Binding-site contacts:
Ligand atom N2 contacts residue PHE121 of chain 1.Q at 4.4 Å.
Ligand atom N2 contacts residue ASN122 of chain 1.Q at 3.1 Å (h-bond).
Ligand atom N2 contacts residue GLN100 of chain 1.Q at 3.6 Å.
Ligand atom C7 contacts residue ASN122 of chain 1.Q at 3.8 Å.
Ligand atom C2 contacts residue ASN122 of chain 1.Q at 2.6 Å.
Ligand atom C1 contacts residue ASN122 of chain 1.Q at 1.4 Å.
Ligand atom C7 contacts residue LYS133 of chain 1.Q at 3.8 Å.
Ligand atom O3 contacts residue GLN100 of chain 1.Q at 3.5 Å (h-bond).
Ligand atom C8 contacts residue GLN100 of chain 1.Q at 3.6 Å.
Ligand atom C5 contacts residue ASN122 of chain 1.Q at 3.6 Å.
Ligand atom C8 contacts residue PHE121 of chain 1.Q at 3.6 Å (hydrophobic).
Ligand atom O5 contacts residue ASN122 of chain 1.Q at 2.3 Å (h-bond).
Ligand atom C4 contacts residue ASN122 of chain 1.Q at 4.3 Å.
Ligand atom C7 contacts residue GLN100 of chain 1.Q at 3.8 Å.
Ligand atom C7 contacts residue PHE121 of chain 1.Q at 4.5 Å (hydrophobic).
Ligand atom C8 contacts residue SER120 of chain 1.Q at 3.3 Å.
Ligand atom O7 contacts residue ASN122 of chain 1.Q at 4.0 Å.
Ligand atom O7 contacts residue LYS133 of chain 1.Q at 3.3 Å.
Ligand atom C3 contacts residue ASN122 of chain 1.Q at 3.9 Å.
Ligand atom C8 contacts residue LYS133 of chain 1.Q at 3.8 Å.
Ligand atom C3 contacts residue GLN100 of chain 1.Q at 4.5 Å.

A small-molecule ligand and the protein it binds are described below.
Small molecule (SMILES): CC(=O)N[C@H]1[C@H](O[C@H]2[C@H](O)[C@@H](NC(C)=O)CO[C@@H]2CO)O[C@H](CO)[C@@H](O[C@@H]2O[C@H](CO)[C@@H](O)[C@H](O)[C@@H]2O)[C@@H]1O

Sequence of chain 1.Q:
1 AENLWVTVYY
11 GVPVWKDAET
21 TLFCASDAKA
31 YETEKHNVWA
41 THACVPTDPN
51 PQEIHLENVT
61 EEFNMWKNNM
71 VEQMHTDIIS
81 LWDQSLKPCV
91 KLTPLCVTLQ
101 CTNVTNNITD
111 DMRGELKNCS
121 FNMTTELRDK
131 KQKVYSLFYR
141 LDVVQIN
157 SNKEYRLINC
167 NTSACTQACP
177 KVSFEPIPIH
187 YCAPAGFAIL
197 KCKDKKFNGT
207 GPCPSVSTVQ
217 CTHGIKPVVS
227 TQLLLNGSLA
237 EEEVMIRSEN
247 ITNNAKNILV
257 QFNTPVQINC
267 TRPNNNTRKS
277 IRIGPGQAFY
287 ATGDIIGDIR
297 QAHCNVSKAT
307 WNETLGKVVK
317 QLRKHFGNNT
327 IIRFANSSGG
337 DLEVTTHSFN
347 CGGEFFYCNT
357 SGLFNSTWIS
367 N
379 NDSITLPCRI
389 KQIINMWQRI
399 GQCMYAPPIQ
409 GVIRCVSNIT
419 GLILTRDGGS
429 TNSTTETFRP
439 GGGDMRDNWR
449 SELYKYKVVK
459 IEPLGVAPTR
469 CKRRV